This small molecule binds to this protein.
Small molecule (SMILES): CC(=O)N[C@H]1[C@H](O[C@H]2[C@H](O)[C@@H](NC(C)=O)CO[C@@H]2CO)O[C@H](CO)[C@@H](O)[C@@H]1O

Binding-site contacts:
Ligand atom O6 contacts residue MET151 of chain 2.E at 3.4 Å.
Ligand atom C7 contacts residue ASN154 of chain 2.E at 3.3 Å.
Ligand atom C8 contacts residue THR156 of chain 2.E at 4.0 Å.
Ligand atom C8 contacts residue ASN154 of chain 2.E at 3.6 Å.
Ligand atom O7 contacts residue ASN154 of chain 2.E at 2.6 Å (h-bond).
Ligand atom C1 contacts residue ASN154 of chain 2.E at 3.4 Å.
Ligand atom C7 contacts residue THR156 of chain 2.E at 3.9 Å.
Ligand atom O5 contacts residue ASN154 of chain 2.E at 4.0 Å.
Ligand atom C2 contacts residue THR156 of chain 2.E at 4.2 Å.
Ligand atom C6 contacts residue MET151 of chain 2.E at 4.5 Å (hydrophobic).
Ligand atom N2 contacts residue THR156 of chain 2.E at 3.6 Å (h-bond).
Ligand atom C1 contacts residue THR156 of chain 2.E at 3.6 Å.
Ligand atom C2 contacts residue ASN154 of chain 2.E at 3.5 Å.
Ligand atom N2 contacts residue ASN154 of chain 2.E at 3.8 Å.

Sequence of chain 2.E:
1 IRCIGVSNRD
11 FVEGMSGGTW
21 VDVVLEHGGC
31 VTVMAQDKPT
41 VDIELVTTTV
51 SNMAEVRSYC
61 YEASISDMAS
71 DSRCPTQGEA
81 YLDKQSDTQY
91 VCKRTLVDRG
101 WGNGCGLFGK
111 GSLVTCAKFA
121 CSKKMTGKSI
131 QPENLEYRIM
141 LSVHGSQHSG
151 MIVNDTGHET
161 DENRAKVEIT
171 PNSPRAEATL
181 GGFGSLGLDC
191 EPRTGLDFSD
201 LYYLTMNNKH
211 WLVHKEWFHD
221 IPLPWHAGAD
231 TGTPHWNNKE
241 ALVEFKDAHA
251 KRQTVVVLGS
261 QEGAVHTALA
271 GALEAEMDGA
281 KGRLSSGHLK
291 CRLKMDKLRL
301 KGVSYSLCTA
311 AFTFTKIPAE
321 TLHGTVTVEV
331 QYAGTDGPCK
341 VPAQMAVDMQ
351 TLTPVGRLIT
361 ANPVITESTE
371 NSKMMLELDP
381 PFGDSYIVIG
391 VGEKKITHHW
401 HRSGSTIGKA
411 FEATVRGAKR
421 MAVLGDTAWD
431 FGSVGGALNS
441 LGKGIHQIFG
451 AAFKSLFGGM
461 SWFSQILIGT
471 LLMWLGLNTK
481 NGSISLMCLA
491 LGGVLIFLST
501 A